A protein and the small-molecule ligand that binds it are described below.
Small molecule (SMILES): C[N+](C)(C)[O-]

Binding-site contacts:
Ligand atom CAB contacts residue PRO334 of chain 1.A at 3.4 Å (hydrophobic).
Ligand atom NAC contacts residue PRO336 of chain 1.A at 4.5 Å.
Ligand atom CAB contacts residue PRO336 of chain 1.A at 4.2 Å (hydrophobic).
Ligand atom OAE contacts residue ARG335 of chain 1.A at 3.8 Å.
Ligand atom CAB contacts residue TRP414 of chain 1.A at 3.8 Å (hydrophobic).
Ligand atom OAE contacts residue PRO336 of chain 1.A at 3.7 Å.
Ligand atom CAB contacts residue GLN369 of chain 1.A at 4.3 Å.
Ligand atom NAC contacts residue PRO334 of chain 1.A at 3.9 Å.
Ligand atom CAD contacts residue PRO334 of chain 1.A at 3.8 Å (hydrophobic).
Ligand atom OAE contacts residue PRO334 of chain 1.A at 3.9 Å.

Sequence of chain 1.A:
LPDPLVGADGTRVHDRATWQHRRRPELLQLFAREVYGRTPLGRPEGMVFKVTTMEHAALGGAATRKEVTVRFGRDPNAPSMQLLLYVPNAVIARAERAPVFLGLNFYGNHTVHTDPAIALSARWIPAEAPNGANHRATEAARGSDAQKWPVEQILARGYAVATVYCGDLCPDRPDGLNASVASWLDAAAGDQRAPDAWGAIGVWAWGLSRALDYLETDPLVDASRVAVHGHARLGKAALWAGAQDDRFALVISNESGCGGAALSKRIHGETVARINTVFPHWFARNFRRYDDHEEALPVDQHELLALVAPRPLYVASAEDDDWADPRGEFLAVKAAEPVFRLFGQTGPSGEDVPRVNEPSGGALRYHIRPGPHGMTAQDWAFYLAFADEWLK